Binding-site contacts:
Ligand atom O31 contacts residue GLU170 of chain 1.B at 3.0 Å (salt-bridge).
Ligand atom C08 contacts residue Y8Y1 of chain 1.E at 0.1 Å.
Ligand atom O20 contacts residue Y8Y1 of chain 1.E at 0.1 Å (h-bond).
Ligand atom O01 contacts residue Y8Y1 of chain 1.E at 0.2 Å (h-bond).
Ligand atom O10 contacts residue CYS149 of chain 1.B at 2.6 Å (h-bond).
Ligand atom C17 contacts residue Y8Y1 of chain 1.E at 0.0 Å.
Ligand atom C25 contacts residue Y8Y1 of chain 1.E at 0.0 Å.
Ligand atom C30 contacts residue Y8Y1 of chain 1.E at 0.0 Å.
Ligand atom C09 contacts residue Y8Y1 of chain 1.E at 0.1 Å.
Ligand atom C06 contacts residue Y8Y1 of chain 1.E at 0.1 Å.
Ligand atom C19 contacts residue Y8Y1 of chain 1.E at 0.0 Å.
Ligand atom O01 contacts residue HIS167 of chain 1.B at 2.9 Å (h-bond).
Ligand atom C15 contacts residue Y8Y1 of chain 1.E at 0.0 Å.
Ligand atom N18 contacts residue Y8Y1 of chain 1.E at 0.0 Å (h-bond).
Ligand atom C28 contacts residue Y8Y1 of chain 1.E at 0.0 Å.
Ligand atom N18 contacts residue GLN193 of chain 1.B at 2.8 Å (h-bond).
Ligand atom C12 contacts residue Y8Y1 of chain 1.E at 0.1 Å.
Ligand atom C24 contacts residue Y8Y1 of chain 1.E at 0.0 Å.
Ligand atom C08 contacts residue CYS149 of chain 1.B at 2.7 Å (hydrophobic).
Ligand atom C02 contacts residue Y8Y1 of chain 1.E at 0.1 Å.
Ligand atom C14 contacts residue Y8Y1 of chain 1.E at 0.1 Å.
Ligand atom N11 contacts residue Y8Y1 of chain 1.E at 0.1 Å (h-bond).
Ligand atom O10 contacts residue Y8Y1 of chain 1.E at 1.3 Å.
Ligand atom C27 contacts residue Y8Y1 of chain 1.E at 0.0 Å.
Ligand atom N11 contacts residue CYS149 of chain 1.B at 3.0 Å (h-bond).
Ligand atom N03 contacts residue Y8Y1 of chain 1.E at 0.1 Å (h-bond).
Ligand atom C26 contacts residue Y8Y1 of chain 1.E at 0.0 Å.
Ligand atom C04 contacts residue Y8Y1 of chain 1.E at 0.0 Å.
Ligand atom C21 contacts residue Y8Y1 of chain 1.E at 0.0 Å.
Ligand atom N11 contacts residue HIS168 of chain 1.B at 2.9 Å (h-bond).
Ligand atom C16 contacts residue Y8Y1 of chain 1.E at 0.0 Å.
Ligand atom O32 contacts residue Y8Y1 of chain 1.E at 0.1 Å (h-bond).
Ligand atom C23 contacts residue Y8Y1 of chain 1.E at 0.0 Å.
Ligand atom C09 contacts residue CYS149 of chain 1.B at 1.8 Å (hydrophobic).
Ligand atom C07 contacts residue Y8Y1 of chain 1.E at 0.1 Å.
Ligand atom C05 contacts residue Y8Y1 of chain 1.E at 0.1 Å.
Ligand atom C22 contacts residue Y8Y1 of chain 1.E at 0.0 Å.
Ligand atom C13 contacts residue Y8Y1 of chain 1.E at 0.1 Å.
Ligand atom C29 contacts residue Y8Y1 of chain 1.E at 0.0 Å.
Ligand atom O31 contacts residue Y8Y1 of chain 1.E at 0.0 Å (h-bond).

Sequence of chain 1.B:
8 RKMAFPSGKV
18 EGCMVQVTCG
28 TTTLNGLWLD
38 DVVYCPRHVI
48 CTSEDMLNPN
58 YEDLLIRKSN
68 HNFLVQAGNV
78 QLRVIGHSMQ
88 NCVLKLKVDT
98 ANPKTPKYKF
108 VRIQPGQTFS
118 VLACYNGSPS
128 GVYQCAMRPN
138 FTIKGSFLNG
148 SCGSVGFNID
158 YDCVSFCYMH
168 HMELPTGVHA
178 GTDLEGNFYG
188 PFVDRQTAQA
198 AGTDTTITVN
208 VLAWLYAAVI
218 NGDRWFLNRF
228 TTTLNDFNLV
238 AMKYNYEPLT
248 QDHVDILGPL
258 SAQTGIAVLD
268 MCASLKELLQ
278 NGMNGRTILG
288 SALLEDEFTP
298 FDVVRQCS

A protein and the small-molecule ligand that binds it are described below.
Small molecule (SMILES): CC(C)C[C@H](NC(=O)OCC1C[C@H]2CCC[C@@H](C1)C2)C(=O)N[C@@H](C[C@@H]1CCNC1=O)C(O)S(=O)(=O)O